A protein and the small-molecule ligand that binds it are described below.
Small molecule (SMILES): CC(=O)N[C@H]1[C@H](O[C@H]2[C@H](O)[C@@H](NC(C)=O)CO[C@@H]2CO)O[C@H](CO)[C@@H](O[C@@H]2O[C@H](CO)[C@@H](O)[C@H](O)[C@@H]2O)[C@@H]1O

Binding-site contacts:
Ligand atom C1 contacts residue VAL196 of chain 1.I at 4.2 Å (hydrophobic).
Ligand atom C8 contacts residue SER25 of chain 1.I at 3.9 Å.
Ligand atom O5 contacts residue VAL196 of chain 1.I at 4.3 Å.
Ligand atom C1 contacts residue ASN26 of chain 1.I at 1.4 Å.
Ligand atom C5 contacts residue ASN26 of chain 1.I at 3.6 Å.
Ligand atom O3 contacts residue ASN26 of chain 1.I at 4.4 Å.
Ligand atom C3 contacts residue SER25 of chain 1.I at 4.2 Å.
Ligand atom C8 contacts residue ASN26 of chain 1.I at 3.8 Å.
Ligand atom C1 contacts residue SER25 of chain 1.I at 4.2 Å.
Ligand atom C8 contacts residue GLY29 of chain 1.I at 3.6 Å.
Ligand atom C7 contacts residue ASN26 of chain 1.I at 3.1 Å.
Ligand atom N2 contacts residue ASN26 of chain 1.I at 2.6 Å (h-bond).
Ligand atom C2 contacts residue ASN26 of chain 1.I at 2.0 Å.
Ligand atom C3 contacts residue ASN26 of chain 1.I at 3.5 Å.
Ligand atom C7 contacts residue SER25 of chain 1.I at 3.9 Å.
Ligand atom N2 contacts residue SER25 of chain 1.I at 3.0 Å (h-bond).
Ligand atom O7 contacts residue VAL196 of chain 1.I at 4.2 Å.
Ligand atom C6 contacts residue ASN26 of chain 1.I at 4.5 Å.
Ligand atom C2 contacts residue SER25 of chain 1.I at 3.5 Å.
Ligand atom C4 contacts residue ASN26 of chain 1.I at 4.0 Å.
Ligand atom C5 contacts residue VAL196 of chain 1.I at 4.2 Å (hydrophobic).
Ligand atom O3 contacts residue SER25 of chain 1.I at 3.6 Å.
Ligand atom O5 contacts residue ASN26 of chain 1.I at 2.3 Å (h-bond).
Ligand atom O7 contacts residue ASN26 of chain 1.I at 3.8 Å.

Sequence of chain 1.I:
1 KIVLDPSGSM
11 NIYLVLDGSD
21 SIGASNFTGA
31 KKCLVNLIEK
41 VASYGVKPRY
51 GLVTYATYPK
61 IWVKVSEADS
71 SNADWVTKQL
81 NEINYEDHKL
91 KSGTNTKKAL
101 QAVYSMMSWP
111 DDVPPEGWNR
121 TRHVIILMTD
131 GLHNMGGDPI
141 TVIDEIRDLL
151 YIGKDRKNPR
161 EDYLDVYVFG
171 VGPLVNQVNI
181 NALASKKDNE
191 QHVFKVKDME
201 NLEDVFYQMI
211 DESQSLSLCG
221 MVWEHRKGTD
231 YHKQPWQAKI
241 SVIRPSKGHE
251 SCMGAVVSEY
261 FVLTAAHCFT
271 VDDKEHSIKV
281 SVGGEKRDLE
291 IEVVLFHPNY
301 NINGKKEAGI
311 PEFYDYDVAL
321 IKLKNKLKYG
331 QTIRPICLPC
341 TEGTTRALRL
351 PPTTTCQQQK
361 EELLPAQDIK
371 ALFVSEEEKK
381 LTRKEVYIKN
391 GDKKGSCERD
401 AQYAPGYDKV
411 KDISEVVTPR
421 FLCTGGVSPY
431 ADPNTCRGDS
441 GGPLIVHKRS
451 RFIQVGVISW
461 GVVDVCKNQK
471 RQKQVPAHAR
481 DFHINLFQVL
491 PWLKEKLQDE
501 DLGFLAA